Binding-site contacts:
Ligand atom C2 contacts residue GLU83 of chain 1.E at 4.5 Å.
Ligand atom O7 contacts residue ARG237 of chain 1.E at 3.6 Å (salt-bridge).
Ligand atom O3 contacts residue ARG237 of chain 1.E at 3.4 Å (salt-bridge).
Ligand atom C3 contacts residue ASN104 of chain 1.E at 3.9 Å.
Ligand atom C8 contacts residue SER151 of chain 1.E at 4.2 Å.
Ligand atom O5 contacts residue ASN104 of chain 1.E at 2.4 Å (h-bond).
Ligand atom C5 contacts residue ASN104 of chain 1.E at 3.8 Å.
Ligand atom C8 contacts residue PRO82 of chain 1.E at 4.4 Å (hydrophobic).
Ligand atom C4 contacts residue ASN104 of chain 1.E at 4.3 Å.
Ligand atom O7 contacts residue ASN81 of chain 1.E at 3.1 Å (h-bond).
Ligand atom C6 contacts residue ARG237 of chain 1.E at 4.5 Å.
Ligand atom C8 contacts residue GLU83 of chain 1.E at 4.0 Å.
Ligand atom C2 contacts residue ARG237 of chain 1.E at 4.1 Å.
Ligand atom C8 contacts residue ASN104 of chain 1.E at 4.5 Å.
Ligand atom C8 contacts residue ARG237 of chain 1.E at 4.2 Å.
Ligand atom O7 contacts residue CYS107 of chain 1.E at 3.5 Å.
Ligand atom C1 contacts residue ASN104 of chain 1.E at 1.5 Å.
Ligand atom C7 contacts residue GLU83 of chain 1.E at 4.0 Å.
Ligand atom C1 contacts residue GLU83 of chain 1.E at 3.9 Å.
Ligand atom C7 contacts residue CYS107 of chain 1.E at 4.0 Å (hydrophobic).
Ligand atom C7 contacts residue ASN81 of chain 1.E at 3.7 Å.
Ligand atom O5 contacts residue GLU103 of chain 1.E at 4.2 Å.
Ligand atom C3 contacts residue ARG237 of chain 1.E at 4.4 Å.
Ligand atom C6 contacts residue GLU103 of chain 1.E at 3.4 Å.
Ligand atom C8 contacts residue SER153 of chain 1.E at 3.7 Å.
Ligand atom C8 contacts residue CYS107 of chain 1.E at 3.8 Å (hydrophobic).
Ligand atom N2 contacts residue ARG237 of chain 1.E at 3.8 Å.
Ligand atom C7 contacts residue ASN104 of chain 1.E at 3.3 Å.
Ligand atom O6 contacts residue GLU103 of chain 1.E at 4.1 Å.
Ligand atom C8 contacts residue ASN81 of chain 1.E at 3.4 Å.
Ligand atom C2 contacts residue ASN104 of chain 1.E at 2.5 Å.
Ligand atom N2 contacts residue ASN104 of chain 1.E at 3.0 Å (h-bond).
Ligand atom C7 contacts residue ARG237 of chain 1.E at 3.6 Å.
Ligand atom N2 contacts residue GLU83 of chain 1.E at 3.8 Å.
Ligand atom C8 contacts residue CYS152 of chain 1.E at 3.8 Å (hydrophobic).
Ligand atom O7 contacts residue ASN104 of chain 1.E at 3.1 Å (h-bond).

A protein and the small-molecule ligand that binds it are described below.
Small molecule (SMILES): CC(=O)N[C@H]1[C@H](O[C@H]2[C@H](O)[C@@H](NC(C)=O)CO[C@@H]2CO)O[C@H](CO)[C@@H](O)[C@@H]1O

Sequence of chain 1.E:
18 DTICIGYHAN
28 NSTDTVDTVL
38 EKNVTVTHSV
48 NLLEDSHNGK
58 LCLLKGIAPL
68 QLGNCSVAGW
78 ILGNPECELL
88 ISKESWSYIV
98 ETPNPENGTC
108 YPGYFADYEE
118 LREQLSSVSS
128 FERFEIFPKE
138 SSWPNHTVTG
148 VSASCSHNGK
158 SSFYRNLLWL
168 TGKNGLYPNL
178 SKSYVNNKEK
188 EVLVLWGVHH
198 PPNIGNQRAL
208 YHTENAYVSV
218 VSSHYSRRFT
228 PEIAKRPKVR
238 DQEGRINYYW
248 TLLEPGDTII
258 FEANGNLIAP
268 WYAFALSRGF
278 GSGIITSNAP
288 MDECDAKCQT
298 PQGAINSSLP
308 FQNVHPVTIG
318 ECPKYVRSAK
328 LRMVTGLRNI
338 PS